Binding-site contacts:
Ligand atom C5 contacts residue ASN122 of chain 1.C at 3.6 Å.
Ligand atom C2 contacts residue ASN125 of chain 1.C at 4.4 Å.
Ligand atom O7 contacts residue ASN122 of chain 1.C at 4.4 Å.
Ligand atom C8 contacts residue ALA123 of chain 1.C at 4.2 Å (hydrophobic).
Ligand atom C5 contacts residue VAL127 of chain 1.C at 3.9 Å (hydrophobic).
Ligand atom C6 contacts residue VAL127 of chain 1.C at 4.2 Å (hydrophobic).
Ligand atom C7 contacts residue ASN122 of chain 1.C at 3.8 Å.
Ligand atom N2 contacts residue ASN122 of chain 1.C at 2.8 Å (h-bond).
Ligand atom C1 contacts residue ASN122 of chain 1.C at 1.4 Å.
Ligand atom O7 contacts residue VAL171 of chain 1.C at 3.4 Å.
Ligand atom O5 contacts residue ASN122 of chain 1.C at 2.4 Å (h-bond).
Ligand atom O6 contacts residue VAL127 of chain 1.C at 4.0 Å.
Ligand atom C8 contacts residue THR124 of chain 1.C at 3.5 Å.
Ligand atom C8 contacts residue ASN122 of chain 1.C at 3.6 Å.
Ligand atom C7 contacts residue VAL171 of chain 1.C at 3.7 Å (hydrophobic).
Ligand atom C2 contacts residue ASN122 of chain 1.C at 2.4 Å.
Ligand atom C3 contacts residue ASN125 of chain 1.C at 4.2 Å.
Ligand atom C3 contacts residue ASN122 of chain 1.C at 3.8 Å.
Ligand atom N2 contacts residue ASN125 of chain 1.C at 4.1 Å.
Ligand atom C8 contacts residue VAL171 of chain 1.C at 3.7 Å (hydrophobic).
Ligand atom O5 contacts residue VAL127 of chain 1.C at 4.2 Å.
Ligand atom C4 contacts residue ASN122 of chain 1.C at 4.2 Å.
Ligand atom C1 contacts residue ASN125 of chain 1.C at 4.3 Å.

Sequence of chain 1.C:
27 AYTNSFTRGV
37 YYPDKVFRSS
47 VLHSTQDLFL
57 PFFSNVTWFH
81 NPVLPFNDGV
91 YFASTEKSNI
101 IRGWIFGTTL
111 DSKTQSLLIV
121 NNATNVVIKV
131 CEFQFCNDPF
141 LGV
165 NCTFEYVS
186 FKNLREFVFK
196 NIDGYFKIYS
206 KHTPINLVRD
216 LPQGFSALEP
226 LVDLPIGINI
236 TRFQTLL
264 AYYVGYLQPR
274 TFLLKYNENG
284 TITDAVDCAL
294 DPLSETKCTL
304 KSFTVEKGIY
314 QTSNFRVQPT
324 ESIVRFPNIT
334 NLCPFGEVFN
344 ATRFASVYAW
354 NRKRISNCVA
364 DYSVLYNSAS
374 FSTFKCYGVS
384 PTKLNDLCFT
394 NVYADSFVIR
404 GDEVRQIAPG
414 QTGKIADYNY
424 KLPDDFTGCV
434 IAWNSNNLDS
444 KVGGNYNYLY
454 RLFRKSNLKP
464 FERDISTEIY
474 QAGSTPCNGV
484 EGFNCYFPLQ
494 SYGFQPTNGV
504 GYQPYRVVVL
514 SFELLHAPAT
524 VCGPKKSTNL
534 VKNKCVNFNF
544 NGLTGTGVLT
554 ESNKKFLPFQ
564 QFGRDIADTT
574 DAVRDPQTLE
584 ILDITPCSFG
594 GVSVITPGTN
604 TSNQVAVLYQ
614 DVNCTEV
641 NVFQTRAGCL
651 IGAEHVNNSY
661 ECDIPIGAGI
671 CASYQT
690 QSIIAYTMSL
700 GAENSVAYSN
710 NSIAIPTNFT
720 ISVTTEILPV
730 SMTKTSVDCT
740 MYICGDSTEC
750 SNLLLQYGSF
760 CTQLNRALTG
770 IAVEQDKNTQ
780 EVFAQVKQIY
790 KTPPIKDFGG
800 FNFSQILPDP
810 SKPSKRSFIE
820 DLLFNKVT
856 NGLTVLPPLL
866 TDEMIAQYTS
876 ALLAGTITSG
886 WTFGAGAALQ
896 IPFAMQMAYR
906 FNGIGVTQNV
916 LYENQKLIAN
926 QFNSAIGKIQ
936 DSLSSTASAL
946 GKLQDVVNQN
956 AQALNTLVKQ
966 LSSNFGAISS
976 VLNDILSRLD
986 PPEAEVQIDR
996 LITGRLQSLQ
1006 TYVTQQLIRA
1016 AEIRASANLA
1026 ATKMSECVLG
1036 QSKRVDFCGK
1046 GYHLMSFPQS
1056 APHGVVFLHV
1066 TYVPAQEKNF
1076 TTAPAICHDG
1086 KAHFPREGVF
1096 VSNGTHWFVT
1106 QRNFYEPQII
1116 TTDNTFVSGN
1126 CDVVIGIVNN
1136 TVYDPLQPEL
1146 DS

A small-molecule ligand and the protein it binds are described below.
Small molecule (SMILES): CC(=O)N[C@H]1[C@H](O[C@H]2[C@H](O)[C@@H](NC(C)=O)CO[C@@H]2CO)O[C@H](CO)[C@@H](O)[C@@H]1O